A protein and the small-molecule ligand that binds it are described below.
Small molecule (SMILES): O=C[C@H](O)[C@@H](O)[C@H](O[C@H]1O[C@H](CO)[C@@H](O[C@H]2O[C@H](CO)[C@@H](O[C@H]3O[C@H](CO)[C@@H](O)[C@H](O)[C@H]3O)[C@H](O)[C@H]2O)[C@H](O)[C@H]1O)[C@H](O)CO

Binding-site contacts:
Ligand atom C2 contacts residue ASP65 of chain 1.A at 3.5 Å.
Ligand atom C1 contacts residue ASP14 of chain 1.A at 3.8 Å.
Ligand atom O3 contacts residue MET330 of chain 1.A at 3.8 Å.
Ligand atom C2 contacts residue TRP230 of chain 1.A at 3.8 Å (hydrophobic).
Ligand atom O3 contacts residue ASP65 of chain 1.A at 3.9 Å.
Ligand atom O6 contacts residue PHE156 of chain 1.A at 3.6 Å.
Ligand atom C6 contacts residue GLU153 of chain 1.A at 3.4 Å.
Ligand atom C4 contacts residue TYR155 of chain 1.A at 3.8 Å (hydrophobic).
Ligand atom O6 contacts residue PRO154 of chain 1.A at 3.4 Å.
Ligand atom C2 contacts residue GLU111 of chain 1.A at 3.5 Å.
Ligand atom C1 contacts residue TRP230 of chain 1.A at 4.1 Å (hydrophobic).
Ligand atom C6 contacts residue TRP340 of chain 1.A at 3.6 Å (hydrophobic).
Ligand atom O2 contacts residue ASP65 of chain 1.A at 2.9 Å (salt-bridge).
Ligand atom C1 contacts residue TYR155 of chain 1.A at 3.7 Å (hydrophobic).
Ligand atom C4 contacts residue TRP230 of chain 1.A at 3.9 Å (hydrophobic).
Ligand atom C6 contacts residue PHE156 of chain 1.A at 3.9 Å (hydrophobic).
Ligand atom O6 contacts residue GLU153 of chain 1.A at 2.5 Å (salt-bridge).
Ligand atom O5 contacts residue TYR155 of chain 1.A at 3.4 Å.
Ligand atom O3 contacts residue TYR155 of chain 1.A at 3.9 Å.
Ligand atom C4 contacts residue TYR341 of chain 1.A at 3.7 Å (hydrophobic).
Ligand atom C6 contacts residue PRO154 of chain 1.A at 4.0 Å (hydrophobic).
Ligand atom O1 contacts residue TRP230 of chain 1.A at 3.4 Å.
Ligand atom C4 contacts residue TRP340 of chain 1.A at 3.8 Å (hydrophobic).
Ligand atom O5 contacts residue TRP340 of chain 1.A at 3.3 Å.
Ligand atom C1 contacts residue TRP340 of chain 1.A at 3.6 Å (hydrophobic).
Ligand atom O2 contacts residue TRP230 of chain 1.A at 3.8 Å.
Ligand atom O5 contacts residue PHE156 of chain 1.A at 4.0 Å.
Ligand atom O6 contacts residue TYR210 of chain 1.A at 3.8 Å.
Ligand atom C6 contacts residue ARG344 of chain 1.A at 3.7 Å.
Ligand atom O3 contacts residue GLU111 of chain 1.A at 3.9 Å.
Ligand atom O6 contacts residue ARG344 of chain 1.A at 3.3 Å.
Ligand atom O4 contacts residue TYR341 of chain 1.A at 4.0 Å.
Ligand atom O6 contacts residue TYR155 of chain 1.A at 3.2 Å.
Ligand atom C1 contacts residue TRP230 of chain 1.A at 3.6 Å (hydrophobic).
Ligand atom O3 contacts residue TYR341 of chain 1.A at 3.6 Å.
Ligand atom C2 contacts residue TRP230 of chain 1.A at 3.9 Å (hydrophobic).
Ligand atom O2 contacts residue GLU111 of chain 1.A at 2.7 Å (salt-bridge).
Ligand atom C6 contacts residue TYR155 of chain 1.A at 3.7 Å (hydrophobic).
Ligand atom O5 contacts residue TRP230 of chain 1.A at 4.0 Å.
Ligand atom C5 contacts residue GLU153 of chain 1.A at 3.8 Å.

Sequence of chain 1.A:
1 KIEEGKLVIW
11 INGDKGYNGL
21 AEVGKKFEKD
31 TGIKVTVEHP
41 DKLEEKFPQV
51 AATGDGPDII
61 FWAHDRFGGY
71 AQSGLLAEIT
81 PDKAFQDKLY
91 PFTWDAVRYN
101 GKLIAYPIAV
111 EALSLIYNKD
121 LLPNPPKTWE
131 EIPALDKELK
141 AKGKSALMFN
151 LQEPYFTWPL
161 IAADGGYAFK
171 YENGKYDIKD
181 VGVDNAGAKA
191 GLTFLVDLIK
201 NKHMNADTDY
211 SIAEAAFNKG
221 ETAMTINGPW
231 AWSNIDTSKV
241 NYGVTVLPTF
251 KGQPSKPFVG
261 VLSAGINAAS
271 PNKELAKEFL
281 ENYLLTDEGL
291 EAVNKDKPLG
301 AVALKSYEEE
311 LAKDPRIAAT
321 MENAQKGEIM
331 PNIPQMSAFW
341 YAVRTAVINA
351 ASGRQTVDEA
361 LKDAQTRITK